Sequence of chain 1.B:
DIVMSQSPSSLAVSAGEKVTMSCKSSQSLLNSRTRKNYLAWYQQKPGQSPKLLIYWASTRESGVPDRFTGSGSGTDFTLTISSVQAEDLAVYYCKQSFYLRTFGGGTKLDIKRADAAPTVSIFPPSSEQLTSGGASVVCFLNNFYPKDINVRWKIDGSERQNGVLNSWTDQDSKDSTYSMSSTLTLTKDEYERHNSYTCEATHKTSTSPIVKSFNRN

Binding-site contacts:
Ligand atom C contacts residue ASN31 of chain 1.B at 3.5 Å.
Ligand atom O contacts residue TYR59 of chain 1.A at 3.6 Å.
Ligand atom C contacts residue TYR59 of chain 1.A at 3.6 Å (hydrophobic).
Ligand atom N contacts residue PHE105 of chain 1.A at 3.5 Å.
Ligand atom CB contacts residue TYR99 of chain 1.B at 3.8 Å (hydrophobic).
Ligand atom CA contacts residue SER97 of chain 1.B at 3.8 Å.
Ligand atom CE1 contacts residue GLU50 of chain 1.A at 3.2 Å.
Ligand atom CA contacts residue ASN31 of chain 1.B at 3.3 Å.
Ligand atom CE1 contacts residue TYR59 of chain 1.A at 3.4 Å (hydrophobic).
Ligand atom N contacts residue TYR59 of chain 1.A at 3.8 Å.
Ligand atom CD contacts residue TYR59 of chain 1.A at 3.7 Å (hydrophobic).
Ligand atom CG2 contacts residue TYR101 of chain 1.A at 3.7 Å (hydrophobic).
Ligand atom CA contacts residue PHE98 of chain 1.B at 3.5 Å (hydrophobic).
Ligand atom N contacts residue TYR101 of chain 1.A at 3.3 Å (h-bond).
Ligand atom O contacts residue ARG101 of chain 1.B at 2.9 Å (salt-bridge).
Ligand atom CG contacts residue PHE52 of chain 1.A at 3.7 Å (hydrophobic).
Ligand atom C contacts residue LEU100 of chain 1.B at 3.8 Å (hydrophobic).
Ligand atom CG contacts residue TYR59 of chain 1.A at 3.8 Å (hydrophobic).
Ligand atom CB contacts residue SER57 of chain 1.A at 3.8 Å.
Ligand atom O contacts residue PHE105 of chain 1.A at 3.6 Å.
Ligand atom N contacts residue PHE98 of chain 1.B at 2.9 Å (h-bond).
Ligand atom N contacts residue SER97 of chain 1.B at 3.2 Å (h-bond).
Ligand atom N contacts residue ASN31 of chain 1.B at 3.8 Å.
Ligand atom ND1 contacts residue TYR59 of chain 1.A at 3.4 Å.
Ligand atom O contacts residue TYR59 of chain 1.A at 2.4 Å (h-bond).
Ligand atom CA contacts residue PHE105 of chain 1.A at 3.6 Å (hydrophobic).
Ligand atom NE2 contacts residue VAL33 of chain 1.A at 3.7 Å.
Ligand atom C contacts residue PHE105 of chain 1.A at 3.4 Å (hydrophobic).
Ligand atom ND1 contacts residue PHE52 of chain 1.A at 3.8 Å.
Ligand atom C contacts residue TYR59 of chain 1.A at 3.4 Å (hydrophobic).
Ligand atom O contacts residue LEU100 of chain 1.B at 3.3 Å (h-bond).
Ligand atom ND1 contacts residue SER57 of chain 1.A at 3.3 Å (h-bond).
Ligand atom N contacts residue TYR59 of chain 1.A at 3.7 Å.
Ligand atom CD2 contacts residue PHE52 of chain 1.A at 3.8 Å (hydrophobic).
Ligand atom O contacts residue ASN31 of chain 1.B at 2.8 Å (h-bond).
Ligand atom CA contacts residue TYR101 of chain 1.A at 3.4 Å (hydrophobic).
Ligand atom CA contacts residue TYR59 of chain 1.A at 3.5 Å (hydrophobic).
Ligand atom C contacts residue PHE98 of chain 1.B at 3.6 Å (hydrophobic).
Ligand atom CE1 contacts residue SER57 of chain 1.A at 3.4 Å.
Ligand atom NE2 contacts residue GLU50 of chain 1.A at 2.9 Å (salt-bridge).

This protein binds this small molecule.
Small molecule (SMILES): CC(C)[C@H](NC(=O)[C@@H](N)Cc1cnc[nH]1)C(=O)N1CCC[C@H]1C(=O)NCC(=O)NCC(=O)NCC(=O)N[C@H](C=O)CO

Sequence of chain 1.A:
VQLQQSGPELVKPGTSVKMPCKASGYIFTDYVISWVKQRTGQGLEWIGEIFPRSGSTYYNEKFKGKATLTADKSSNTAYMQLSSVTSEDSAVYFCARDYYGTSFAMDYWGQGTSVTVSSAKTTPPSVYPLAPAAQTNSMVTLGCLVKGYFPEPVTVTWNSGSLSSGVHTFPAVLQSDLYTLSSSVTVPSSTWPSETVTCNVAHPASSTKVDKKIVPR